Sequence of chain 1.B:
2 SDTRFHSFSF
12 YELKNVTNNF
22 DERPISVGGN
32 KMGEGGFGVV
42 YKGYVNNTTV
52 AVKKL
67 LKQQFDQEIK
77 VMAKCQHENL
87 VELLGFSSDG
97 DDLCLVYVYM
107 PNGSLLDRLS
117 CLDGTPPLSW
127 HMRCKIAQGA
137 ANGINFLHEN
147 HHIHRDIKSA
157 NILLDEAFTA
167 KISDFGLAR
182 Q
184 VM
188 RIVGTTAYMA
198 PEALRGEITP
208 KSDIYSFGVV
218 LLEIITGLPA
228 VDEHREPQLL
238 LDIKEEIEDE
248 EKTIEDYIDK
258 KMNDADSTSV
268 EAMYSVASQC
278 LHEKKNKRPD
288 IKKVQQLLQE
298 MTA

This small molecule binds to this protein.
Small molecule (SMILES): O=c1[nH]c(NC2CC2)nc(N[C@@H]2C[C@H](CO)[C@@H](O)[C@H]2O)c1-c1nc2ccccc2s1

Binding-site contacts:
Ligand atom C05 contacts residue MET106 of chain 1.B at 3.6 Å (hydrophobic).
Ligand atom N08 contacts residue MET106 of chain 1.B at 3.8 Å.
Ligand atom C29 contacts residue LYS54 of chain 1.B at 3.7 Å.
Ligand atom N04 contacts residue MET106 of chain 1.B at 2.9 Å (h-bond).
Ligand atom O19 contacts residue ALA156 of chain 1.B at 3.5 Å (h-bond).
Ligand atom S23 contacts residue ALA52 of chain 1.B at 3.5 Å.
Ligand atom C28 contacts residue TYR103 of chain 1.B at 3.4 Å (hydrophobic).
Ligand atom C22 contacts residue PRO107 of chain 1.B at 3.1 Å (hydrophobic).
Ligand atom C03 contacts residue GLY109 of chain 1.B at 3.7 Å.
Ligand atom C20 contacts residue MET106 of chain 1.B at 3.6 Å (hydrophobic).
Ligand atom O17 contacts residue ASP113 of chain 1.B at 3.5 Å (salt-bridge).
Ligand atom N04 contacts residue TYR105 of chain 1.B at 3.7 Å.
Ligand atom C22 contacts residue TYR105 of chain 1.B at 3.3 Å (hydrophobic).
Ligand atom C27 contacts residue VAL87 of chain 1.B at 3.7 Å (hydrophobic).
Ligand atom C22 contacts residue GLY109 of chain 1.B at 3.4 Å.
Ligand atom O09 contacts residue TYR105 of chain 1.B at 3.5 Å.
Ligand atom C28 contacts residue VAL87 of chain 1.B at 3.7 Å (hydrophobic).
Ligand atom C12 contacts residue ASP113 of chain 1.B at 3.8 Å.
Ligand atom C03 contacts residue MET33 of chain 1.B at 3.7 Å (hydrophobic).
Ligand atom C24 contacts residue LEU159 of chain 1.B at 3.5 Å (hydrophobic).
Ligand atom C25 contacts residue LEU159 of chain 1.B at 3.6 Å (hydrophobic).
Ligand atom C21 contacts residue TYR105 of chain 1.B at 3.4 Å (hydrophobic).
Ligand atom C18 contacts residue ALA156 of chain 1.B at 3.1 Å (hydrophobic).
Ligand atom C29 contacts residue SER169 of chain 1.B at 3.8 Å.
Ligand atom N04 contacts residue MET33 of chain 1.B at 3.8 Å.
Ligand atom C06 contacts residue MET33 of chain 1.B at 3.7 Å (hydrophobic).
Ligand atom C22 contacts residue MET106 of chain 1.B at 3.6 Å (hydrophobic).
Ligand atom C13 contacts residue ASP113 of chain 1.B at 3.6 Å.
Ligand atom N26 contacts residue LEU159 of chain 1.B at 3.5 Å.
Ligand atom O16 contacts residue MET33 of chain 1.B at 3.2 Å (h-bond).
Ligand atom O16 contacts residue ASP113 of chain 1.B at 3.6 Å (salt-bridge).
Ligand atom C05 contacts residue MET33 of chain 1.B at 3.6 Å (hydrophobic).
Ligand atom C03 contacts residue MET106 of chain 1.B at 3.7 Å (hydrophobic).
Ligand atom N08 contacts residue GLY109 of chain 1.B at 3.5 Å.
Ligand atom S23 contacts residue LEU159 of chain 1.B at 3.5 Å.
Ligand atom C27 contacts residue TYR103 of chain 1.B at 3.2 Å (hydrophobic).
Ligand atom C20 contacts residue TYR105 of chain 1.B at 3.3 Å (hydrophobic).
Ligand atom C10 contacts residue LEU159 of chain 1.B at 3.4 Å (hydrophobic).
Ligand atom O17 contacts residue MET33 of chain 1.B at 3.2 Å (h-bond).
Ligand atom O09 contacts residue MET106 of chain 1.B at 2.6 Å (h-bond).